Sequence of chain 2.H:
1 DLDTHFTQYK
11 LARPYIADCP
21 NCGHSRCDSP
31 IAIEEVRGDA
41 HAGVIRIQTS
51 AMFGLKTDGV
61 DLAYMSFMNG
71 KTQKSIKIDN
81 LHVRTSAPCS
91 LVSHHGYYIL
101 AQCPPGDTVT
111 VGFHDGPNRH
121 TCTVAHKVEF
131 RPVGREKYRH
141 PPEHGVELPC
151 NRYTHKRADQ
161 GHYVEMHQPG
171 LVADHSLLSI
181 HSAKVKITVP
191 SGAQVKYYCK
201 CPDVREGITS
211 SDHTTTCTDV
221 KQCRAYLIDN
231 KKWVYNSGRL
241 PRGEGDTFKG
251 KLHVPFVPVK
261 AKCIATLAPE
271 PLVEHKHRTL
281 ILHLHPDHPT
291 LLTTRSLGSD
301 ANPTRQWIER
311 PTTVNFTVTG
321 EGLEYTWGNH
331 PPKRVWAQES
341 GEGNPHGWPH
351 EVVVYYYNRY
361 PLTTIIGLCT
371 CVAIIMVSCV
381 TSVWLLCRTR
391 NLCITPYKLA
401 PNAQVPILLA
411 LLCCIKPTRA

A small-molecule ligand and the protein it binds are described below.
Small molecule (SMILES): CC(=O)N[C@@H]1[C@@H](O)[C@H](O)[C@@H](CO)O[C@H]1O

Binding-site contacts:
Ligand atom O5 contacts residue THR313 of chain 2.H at 4.3 Å.
Ligand atom C5 contacts residue ASN315 of chain 2.H at 3.7 Å.
Ligand atom C6 contacts residue THR313 of chain 2.H at 4.5 Å.
Ligand atom C3 contacts residue ASN315 of chain 2.H at 3.8 Å.
Ligand atom O5 contacts residue VAL314 of chain 2.H at 3.8 Å.
Ligand atom C4 contacts residue ASN315 of chain 2.H at 4.3 Å.
Ligand atom C8 contacts residue ILE281 of chain 2.H at 4.5 Å (hydrophobic).
Ligand atom C1 contacts residue VAL314 of chain 2.H at 4.4 Å (hydrophobic).
Ligand atom C8 contacts residue ASN315 of chain 2.H at 3.5 Å.
Ligand atom O7 contacts residue ASN315 of chain 2.H at 4.2 Å.
Ligand atom N2 contacts residue ASN315 of chain 2.H at 2.8 Å (h-bond).
Ligand atom O5 contacts residue ASN315 of chain 2.H at 2.4 Å (h-bond).
Ligand atom C6 contacts residue ASN315 of chain 2.H at 4.5 Å.
Ligand atom C1 contacts residue ASN315 of chain 2.H at 1.4 Å.
Ligand atom C2 contacts residue ASN315 of chain 2.H at 2.5 Å.
Ligand atom C7 contacts residue ASN315 of chain 2.H at 3.3 Å.